A protein and the small-molecule ligand that binds it are described below.
Small molecule (SMILES): OC[C@@]1(O)OC[C@H](O)[C@@H](O)[C@@H]1O

Sequence of chain 1.B:
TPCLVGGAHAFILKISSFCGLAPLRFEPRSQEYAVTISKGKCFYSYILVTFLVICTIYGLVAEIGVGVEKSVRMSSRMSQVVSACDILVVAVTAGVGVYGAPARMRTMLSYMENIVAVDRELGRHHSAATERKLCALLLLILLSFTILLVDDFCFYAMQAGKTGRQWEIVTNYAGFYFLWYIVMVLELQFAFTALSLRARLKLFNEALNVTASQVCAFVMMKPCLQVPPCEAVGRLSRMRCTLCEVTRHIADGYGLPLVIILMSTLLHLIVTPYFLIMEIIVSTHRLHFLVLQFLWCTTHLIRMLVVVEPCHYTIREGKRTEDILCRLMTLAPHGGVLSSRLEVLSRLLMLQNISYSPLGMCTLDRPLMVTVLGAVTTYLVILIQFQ

Binding-site contacts:
Ligand atom C1 contacts residue TRP197 of chain 1.B at 3.8 Å (hydrophobic).
Ligand atom O3 contacts residue HIS330 of chain 1.B at 4.1 Å.
Ligand atom C5 contacts residue TRP358 of chain 1.B at 4.0 Å (hydrophobic).
Ligand atom C1 contacts residue ASP169 of chain 1.B at 3.5 Å.
Ligand atom C6 contacts residue GLN355 of chain 1.B at 3.9 Å.
Ligand atom O2 contacts residue ARG90 of chain 1.B at 3.0 Å (salt-bridge).
Ligand atom O1 contacts residue ARG90 of chain 1.B at 3.3 Å (salt-bridge).
Ligand atom C3 contacts residue TRP358 of chain 1.B at 3.8 Å (hydrophobic).
Ligand atom C4 contacts residue ASP103 of chain 1.B at 3.7 Å.
Ligand atom C2 contacts residue ASP169 of chain 1.B at 4.0 Å.
Ligand atom C2 contacts residue ASP103 of chain 1.B at 3.7 Å.
Ligand atom O1 contacts residue PHE193 of chain 1.B at 4.1 Å.
Ligand atom O4 contacts residue HIS330 of chain 1.B at 3.8 Å.
Ligand atom C2 contacts residue TRP358 of chain 1.B at 4.1 Å (hydrophobic).
Ligand atom O6 contacts residue ASP169 of chain 1.B at 3.3 Å (salt-bridge).
Ligand atom O3 contacts residue TRP358 of chain 1.B at 4.3 Å.
Ligand atom O2 contacts residue ASP103 of chain 1.B at 2.8 Å (salt-bridge).
Ligand atom C4 contacts residue HIS362 of chain 1.B at 4.2 Å.
Ligand atom O4 contacts residue THR334 of chain 1.B at 2.8 Å (h-bond).
Ligand atom O5 contacts residue GLN355 of chain 1.B at 2.9 Å (h-bond).
Ligand atom O4 contacts residue HIS362 of chain 1.B at 2.9 Å (h-bond).
Ligand atom O1 contacts residue TRP358 of chain 1.B at 4.1 Å.
Ligand atom O6 contacts residue ARG90 of chain 1.B at 3.6 Å.
Ligand atom C3 contacts residue TRP197 of chain 1.B at 4.3 Å (hydrophobic).
Ligand atom O3 contacts residue TRP197 of chain 1.B at 3.1 Å.
Ligand atom O3 contacts residue ASP103 of chain 1.B at 2.7 Å (salt-bridge).
Ligand atom C3 contacts residue ASP103 of chain 1.B at 3.5 Å.
Ligand atom C5 contacts residue THR334 of chain 1.B at 3.9 Å.
Ligand atom C4 contacts residue THR334 of chain 1.B at 3.8 Å.
Ligand atom C1 contacts residue ARG90 of chain 1.B at 4.2 Å.
Ligand atom O1 contacts residue ASP169 of chain 1.B at 2.6 Å (salt-bridge).
Ligand atom O6 contacts residue TRP358 of chain 1.B at 3.7 Å.
Ligand atom C1 contacts residue PHE193 of chain 1.B at 3.8 Å (hydrophobic).
Ligand atom O5 contacts residue THR334 of chain 1.B at 3.2 Å (h-bond).
Ligand atom O2 contacts residue PHE193 of chain 1.B at 4.1 Å.
Ligand atom C5 contacts residue GLN355 of chain 1.B at 3.7 Å.
Ligand atom C1 contacts residue TRP358 of chain 1.B at 3.5 Å (hydrophobic).
Ligand atom C2 contacts residue ARG90 of chain 1.B at 3.8 Å.
Ligand atom C6 contacts residue ARG90 of chain 1.B at 3.8 Å.
Ligand atom O1 contacts residue TYR194 of chain 1.B at 3.0 Å (h-bond).